Binding-site contacts:
Ligand atom C4 contacts residue BMA1 of chain 4.BA at 3.6 Å.
Ligand atom C1 contacts residue NAG1 of chain 4.Z at 1.7 Å.
Ligand atom O2 contacts residue HIS2 of chain 4.F at 3.4 Å (h-bond).
Ligand atom O6 contacts residue NAG1 of chain 4.Z at 4.5 Å.
Ligand atom C3 contacts residue NAG1 of chain 4.Z at 4.1 Å.
Ligand atom O4 contacts residue BMA1 of chain 4.BA at 4.0 Å.
Ligand atom O2 contacts residue NAG1 of chain 4.Z at 3.4 Å (h-bond).
Ligand atom O2 contacts residue BMA1 of chain 4.BA at 3.0 Å (h-bond).
Ligand atom C3 contacts residue BMA1 of chain 4.BA at 2.5 Å.
Ligand atom C2 contacts residue BMA1 of chain 4.BA at 3.2 Å.
Ligand atom O5 contacts residue NAG1 of chain 4.Z at 2.5 Å (h-bond).
Ligand atom C5 contacts residue NAG1 of chain 4.Z at 3.8 Å.
Ligand atom C2 contacts residue NAG1 of chain 4.Z at 2.9 Å.
Ligand atom O3 contacts residue BMA1 of chain 4.BA at 1.1 Å.
Ligand atom C2 contacts residue HIS2 of chain 4.F at 4.5 Å.

Sequence of chain 4.F:
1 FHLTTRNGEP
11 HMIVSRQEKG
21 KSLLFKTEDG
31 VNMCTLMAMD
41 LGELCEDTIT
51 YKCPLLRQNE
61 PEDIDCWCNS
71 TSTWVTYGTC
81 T

This small molecule binds to this protein.
Small molecule (SMILES): OC[C@H]1O[C@@H](O)[C@@H](O)[C@@H](O)[C@@H]1O